Sequence of chain 3.A:
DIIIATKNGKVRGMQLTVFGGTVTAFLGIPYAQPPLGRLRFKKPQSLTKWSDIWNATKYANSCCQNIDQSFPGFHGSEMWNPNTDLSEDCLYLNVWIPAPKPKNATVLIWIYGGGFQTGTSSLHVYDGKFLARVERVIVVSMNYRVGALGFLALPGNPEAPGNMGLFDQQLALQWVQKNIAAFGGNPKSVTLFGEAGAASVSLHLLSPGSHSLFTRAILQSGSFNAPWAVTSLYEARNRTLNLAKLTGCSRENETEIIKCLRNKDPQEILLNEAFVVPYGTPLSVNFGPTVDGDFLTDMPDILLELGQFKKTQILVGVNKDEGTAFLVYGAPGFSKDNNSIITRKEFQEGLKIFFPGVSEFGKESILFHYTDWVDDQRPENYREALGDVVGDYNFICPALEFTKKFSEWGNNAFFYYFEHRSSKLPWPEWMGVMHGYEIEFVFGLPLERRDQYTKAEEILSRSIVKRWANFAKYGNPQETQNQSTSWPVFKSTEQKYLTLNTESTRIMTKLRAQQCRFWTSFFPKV

Binding-site contacts:
Ligand atom O5 contacts residue ASN106 of chain 3.A at 2.3 Å (h-bond).
Ligand atom C2 contacts residue ASN188 of chain 3.A at 4.0 Å.
Ligand atom C6 contacts residue ASN188 of chain 3.A at 4.0 Å.
Ligand atom O6 contacts residue ASN188 of chain 3.A at 3.4 Å (h-bond).
Ligand atom O7 contacts residue ASN106 of chain 3.A at 3.4 Å (h-bond).
Ligand atom O3 contacts residue SER191 of chain 3.A at 3.0 Å (h-bond).
Ligand atom O3 contacts residue ARG219 of chain 3.A at 3.6 Å (salt-bridge).
Ligand atom C1 contacts residue ASN106 of chain 3.A at 1.5 Å.
Ligand atom C3 contacts residue ASN106 of chain 3.A at 4.0 Å.
Ligand atom C1 contacts residue ASN188 of chain 3.A at 3.7 Å.
Ligand atom C1 contacts residue ASN188 of chain 3.A at 3.9 Å.
Ligand atom C8 contacts residue ASN106 of chain 3.A at 3.5 Å.
Ligand atom C3 contacts residue LYS190 of chain 3.A at 3.6 Å.
Ligand atom C5 contacts residue LYS190 of chain 3.A at 3.7 Å.
Ligand atom C3 contacts residue ASN188 of chain 3.A at 4.4 Å.
Ligand atom O3 contacts residue LYS190 of chain 3.A at 4.3 Å.
Ligand atom C5 contacts residue LYS190 of chain 3.A at 4.3 Å.
Ligand atom O4 contacts residue LYS190 of chain 3.A at 3.8 Å.
Ligand atom C2 contacts residue ASN106 of chain 3.A at 2.8 Å.
Ligand atom C5 contacts residue ASN106 of chain 3.A at 3.6 Å.
Ligand atom N2 contacts residue ASN106 of chain 3.A at 3.3 Å (h-bond).
Ligand atom C7 contacts residue ASN106 of chain 3.A at 3.2 Å.
Ligand atom C4 contacts residue LYS190 of chain 3.A at 3.4 Å.
Ligand atom O3 contacts residue LYS476 of chain 3.A at 3.6 Å.
Ligand atom O2 contacts residue SER191 of chain 3.A at 4.0 Å.
Ligand atom C6 contacts residue LYS190 of chain 3.A at 4.2 Å.
Ligand atom C4 contacts residue ASN106 of chain 3.A at 4.3 Å.
Ligand atom O2 contacts residue ASN188 of chain 3.A at 3.3 Å (h-bond).
Ligand atom C3 contacts residue SER191 of chain 3.A at 3.5 Å.
Ligand atom C1 contacts residue LYS190 of chain 3.A at 4.4 Å.
Ligand atom O5 contacts residue ASN188 of chain 3.A at 3.5 Å (h-bond).
Ligand atom C2 contacts residue SER191 of chain 3.A at 4.3 Å.
Ligand atom O7 contacts residue LYS105 of chain 3.A at 4.3 Å.
Ligand atom C5 contacts residue ASN188 of chain 3.A at 3.9 Å.

A small-molecule ligand and the protein it binds are described below.
Small molecule (SMILES): CC(=O)N[C@H]1CO[C@H](CO[C@H]2O[C@@H](C)[C@@H](O)[C@@H](O)[C@@H]2O)[C@@H](O)[C@@H]1O